Binding-site contacts:
Ligand atom O contacts residue ASN180 of chain 2.A at 2.8 Å (h-bond).
Ligand atom CB contacts residue TRP235 of chain 2.A at 3.8 Å (hydrophobic).
Ligand atom CG2 contacts residue ARG134 of chain 2.A at 3.8 Å.
Ligand atom O contacts residue LYS127 of chain 2.A at 2.8 Å (salt-bridge).
Ligand atom CB contacts residue ASN231 of chain 2.A at 3.7 Å.
Ligand atom O contacts residue LEU179 of chain 2.A at 3.5 Å.
Ligand atom P contacts residue ARG61 of chain 2.A at 3.6 Å.
Ligand atom O3P contacts residue TYR135 of chain 2.A at 2.6 Å (h-bond).
Ligand atom CG2 contacts residue T4Q1 of chain 2.D at 3.5 Å.
Ligand atom O2P contacts residue ARG61 of chain 2.A at 2.9 Å (salt-bridge).
Ligand atom CG contacts residue VAL183 of chain 2.A at 3.9 Å (hydrophobic).
Ligand atom O3P contacts residue ARG134 of chain 2.A at 2.9 Å (salt-bridge).
Ligand atom CG1 contacts residue LEU227 of chain 2.A at 3.4 Å (hydrophobic).
Ligand atom CA contacts residue LEU179 of chain 2.A at 3.8 Å (hydrophobic).
Ligand atom C contacts residue LYS127 of chain 2.A at 3.7 Å.
Ligand atom C contacts residue ASN180 of chain 2.A at 3.6 Å.
Ligand atom N contacts residue ASN231 of chain 2.A at 2.8 Å (h-bond).
Ligand atom CA contacts residue ASN231 of chain 2.A at 3.7 Å.
Ligand atom O contacts residue LYS54 of chain 2.A at 3.7 Å.
Ligand atom CG1 contacts residue LEU179 of chain 2.A at 3.9 Å (hydrophobic).
Ligand atom P contacts residue ARG134 of chain 2.A at 3.8 Å.
Ligand atom CB contacts residue T4Q1 of chain 2.D at 3.5 Å.
Ligand atom OXT contacts residue LYS54 of chain 2.A at 3.8 Å.
Ligand atom CG2 contacts residue ASN180 of chain 2.A at 3.6 Å.
Ligand atom O contacts residue ASN231 of chain 2.A at 3.0 Å (h-bond).
Ligand atom CG2 contacts residue GLY176 of chain 2.A at 3.5 Å.
Ligand atom CB contacts residue ARG65 of chain 2.A at 3.8 Å.
Ligand atom CB contacts residue ASN180 of chain 2.A at 3.2 Å.
Ligand atom C contacts residue ASN231 of chain 2.A at 3.6 Å.
Ligand atom CB contacts residue ASN231 of chain 2.A at 3.5 Å.
Ligand atom O1P contacts residue ARG61 of chain 2.A at 2.9 Å (salt-bridge).
Ligand atom C contacts residue T4Q1 of chain 2.D at 3.6 Å.
Ligand atom N contacts residue ASN180 of chain 2.A at 3.0 Å (h-bond).
Ligand atom O1P contacts residue LYS54 of chain 2.A at 3.6 Å.
Ligand atom O contacts residue VAL183 of chain 2.A at 3.4 Å.
Ligand atom CG2 contacts residue VAL183 of chain 2.A at 3.6 Å (hydrophobic).
Ligand atom OXT contacts residue T4Q1 of chain 2.D at 2.8 Å (h-bond).
Ligand atom O2P contacts residue ARG134 of chain 2.A at 2.9 Å (salt-bridge).
Ligand atom CA contacts residue ASN231 of chain 2.A at 3.5 Å.
Ligand atom CA contacts residue ASN180 of chain 2.A at 3.2 Å.

This protein binds this small molecule.
Small molecule (SMILES): CC(C)[C@H](NC(=O)[C@@H](NC(=O)[C@H](C)NC(=O)[C@@H]1CCCN1C(=O)[C@@H](N)Cc1ccccc1)[C@@H](C)OP(=O)(O)O)C(=O)O

Sequence of chain 2.A:
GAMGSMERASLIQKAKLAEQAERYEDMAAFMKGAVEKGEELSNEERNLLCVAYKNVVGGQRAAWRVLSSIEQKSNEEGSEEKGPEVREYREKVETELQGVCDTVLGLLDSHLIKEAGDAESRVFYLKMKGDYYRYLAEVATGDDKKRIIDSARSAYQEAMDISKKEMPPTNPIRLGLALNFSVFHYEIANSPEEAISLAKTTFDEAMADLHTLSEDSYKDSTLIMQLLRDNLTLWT